The small molecule below binds the protein below.
Small molecule (SMILES): Nc1ncnc2c1ncn2[C@@H]1O[C@H](COP(=O)=O)[C@@H](O[P](=O)(O)OC[C@H]2O[C@@H](n3ccc(=O)[nH]c3=O)[C@H](O)[C@@H]2O)[C@H]1O

Sequence of chain 8.F:
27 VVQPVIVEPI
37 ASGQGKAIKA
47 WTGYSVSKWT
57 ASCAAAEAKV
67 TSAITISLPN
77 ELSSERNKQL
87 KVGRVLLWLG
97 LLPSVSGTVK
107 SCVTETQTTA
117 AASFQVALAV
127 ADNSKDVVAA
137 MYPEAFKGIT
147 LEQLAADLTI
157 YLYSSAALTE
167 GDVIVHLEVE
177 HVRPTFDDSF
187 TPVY

Binding-site contacts:
Ligand atom C1' contacts residue TRP47 of chain 57.E at 4.3 Å (hydrophobic).
Ligand atom O4' contacts residue TRP47 of chain 57.E at 4.0 Å.
Ligand atom N1 contacts residue TRP47 of chain 57.E at 3.8 Å.
Ligand atom N9 contacts residue LYS143 of chain 57.E at 3.8 Å.
Ligand atom N7 contacts residue TRP47 of chain 57.E at 4.0 Å.
Ligand atom N3 contacts residue TRP47 of chain 57.E at 3.9 Å.
Ligand atom C2' contacts residue GLU140 of chain 57.E at 3.5 Å.
Ligand atom O2' contacts residue GLU140 of chain 57.E at 3.0 Å (salt-bridge).
Ligand atom C1' contacts residue GLU140 of chain 57.E at 3.2 Å.
Ligand atom C8 contacts residue TRP47 of chain 57.E at 4.0 Å (hydrophobic).
Ligand atom C4 contacts residue TRP47 of chain 57.E at 3.9 Å (hydrophobic).
Ligand atom O4' contacts residue LYS143 of chain 57.E at 4.2 Å.
Ligand atom N6 contacts residue TRP47 of chain 57.E at 4.2 Å.
Ligand atom C5 contacts residue TRP47 of chain 57.E at 4.0 Å (hydrophobic).
Ligand atom N9 contacts residue GLU140 of chain 57.E at 4.1 Å.
Ligand atom C8 contacts residue LYS143 of chain 57.E at 2.8 Å.
Ligand atom OP1 contacts residue LYS45 of chain 8.F at 4.3 Å.
Ligand atom C8 contacts residue GLU140 of chain 57.E at 4.1 Å.
Ligand atom C6 contacts residue TRP47 of chain 57.E at 3.9 Å (hydrophobic).
Ligand atom C1' contacts residue LYS143 of chain 57.E at 4.0 Å.
Ligand atom C2' contacts residue LYS143 of chain 57.E at 4.5 Å.
Ligand atom N7 contacts residue LYS143 of chain 57.E at 3.7 Å.
Ligand atom O4' contacts residue GLU140 of chain 57.E at 4.1 Å.
Ligand atom N9 contacts residue TRP47 of chain 57.E at 4.0 Å.
Ligand atom C2 contacts residue TRP47 of chain 57.E at 3.8 Å (hydrophobic).

Sequence of chain 57.E:
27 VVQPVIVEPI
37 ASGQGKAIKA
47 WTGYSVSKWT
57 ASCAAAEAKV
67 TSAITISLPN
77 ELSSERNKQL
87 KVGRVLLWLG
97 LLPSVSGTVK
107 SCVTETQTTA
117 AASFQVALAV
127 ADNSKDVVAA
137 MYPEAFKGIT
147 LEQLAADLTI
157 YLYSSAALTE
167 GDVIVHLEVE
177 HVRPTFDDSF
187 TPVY